Sequence of chain 1.B:
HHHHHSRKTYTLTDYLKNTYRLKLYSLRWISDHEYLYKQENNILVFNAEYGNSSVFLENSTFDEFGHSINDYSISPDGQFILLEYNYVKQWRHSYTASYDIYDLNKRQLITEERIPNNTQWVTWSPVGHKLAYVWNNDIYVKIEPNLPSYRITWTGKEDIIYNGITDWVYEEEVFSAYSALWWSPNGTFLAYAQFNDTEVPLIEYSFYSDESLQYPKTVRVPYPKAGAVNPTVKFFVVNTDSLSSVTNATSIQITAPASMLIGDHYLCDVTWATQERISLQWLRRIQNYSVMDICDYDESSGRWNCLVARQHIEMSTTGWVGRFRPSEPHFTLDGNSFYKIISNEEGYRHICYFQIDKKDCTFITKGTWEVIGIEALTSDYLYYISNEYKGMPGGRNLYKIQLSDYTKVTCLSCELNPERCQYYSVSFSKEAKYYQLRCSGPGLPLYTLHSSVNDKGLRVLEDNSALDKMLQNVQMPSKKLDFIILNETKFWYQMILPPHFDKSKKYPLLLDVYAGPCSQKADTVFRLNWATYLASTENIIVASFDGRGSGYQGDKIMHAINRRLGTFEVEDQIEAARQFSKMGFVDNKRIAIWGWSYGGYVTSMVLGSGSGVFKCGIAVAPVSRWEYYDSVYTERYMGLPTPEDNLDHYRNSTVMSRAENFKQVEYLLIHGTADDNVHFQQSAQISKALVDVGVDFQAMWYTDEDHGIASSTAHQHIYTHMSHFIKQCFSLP

The protein below binds the small molecule below.
Small molecule (SMILES): CC(=O)N[C@H]1[C@H](O[C@H]2[C@H](O)[C@@H](NC(C)=O)CO[C@@H]2CO)O[C@H](CO)[C@@H](O)[C@@H]1O

Binding-site contacts:
Ligand atom O3 contacts residue GLU299 of chain 1.B at 3.8 Å.
Ligand atom C2 contacts residue THR188 of chain 1.B at 4.3 Å.
Ligand atom C6 contacts residue GLN275 of chain 1.B at 4.2 Å.
Ligand atom O6 contacts residue GLU276 of chain 1.B at 2.6 Å (salt-bridge).
Ligand atom O5 contacts residue ASN186 of chain 1.B at 2.5 Å (h-bond).
Ligand atom C7 contacts residue GLU299 of chain 1.B at 2.8 Å.
Ligand atom C3 contacts residue GLU299 of chain 1.B at 4.5 Å.
Ligand atom O6 contacts residue GLN275 of chain 1.B at 3.5 Å.
Ligand atom C6 contacts residue THR188 of chain 1.B at 4.0 Å.
Ligand atom O7 contacts residue GLU299 of chain 1.B at 2.8 Å (salt-bridge).
Ligand atom C1 contacts residue GLN275 of chain 1.B at 4.3 Å.
Ligand atom C1 contacts residue THR188 of chain 1.B at 3.2 Å.
Ligand atom C5 contacts residue ASN186 of chain 1.B at 3.8 Å.
Ligand atom O5 contacts residue THR188 of chain 1.B at 3.5 Å (h-bond).
Ligand atom O6 contacts residue ASP241 of chain 1.B at 3.9 Å.
Ligand atom C6 contacts residue ASN239 of chain 1.B at 3.4 Å.
Ligand atom C5 contacts residue THR188 of chain 1.B at 3.6 Å.
Ligand atom N2 contacts residue GLU299 of chain 1.B at 3.4 Å (salt-bridge).
Ligand atom O6 contacts residue ASN239 of chain 1.B at 3.2 Å (h-bond).
Ligand atom C6 contacts residue GLU276 of chain 1.B at 3.3 Å.
Ligand atom C4 contacts residue ASN186 of chain 1.B at 4.4 Å.
Ligand atom C3 contacts residue ASN186 of chain 1.B at 3.8 Å.
Ligand atom O7 contacts residue ASN186 of chain 1.B at 3.5 Å (h-bond).
Ligand atom C1 contacts residue ASN186 of chain 1.B at 1.5 Å.
Ligand atom C2 contacts residue GLU299 of chain 1.B at 4.0 Å.
Ligand atom C7 contacts residue ASN186 of chain 1.B at 3.3 Å.
Ligand atom O6 contacts residue THR188 of chain 1.B at 4.4 Å.
Ligand atom C8 contacts residue ASN186 of chain 1.B at 4.3 Å.
Ligand atom O5 contacts residue GLN275 of chain 1.B at 3.7 Å.
Ligand atom N2 contacts residue ASN186 of chain 1.B at 2.8 Å (h-bond).
Ligand atom C8 contacts residue GLU299 of chain 1.B at 3.3 Å.
Ligand atom C2 contacts residue ASN186 of chain 1.B at 2.5 Å.